Sequence of chain 2.A:
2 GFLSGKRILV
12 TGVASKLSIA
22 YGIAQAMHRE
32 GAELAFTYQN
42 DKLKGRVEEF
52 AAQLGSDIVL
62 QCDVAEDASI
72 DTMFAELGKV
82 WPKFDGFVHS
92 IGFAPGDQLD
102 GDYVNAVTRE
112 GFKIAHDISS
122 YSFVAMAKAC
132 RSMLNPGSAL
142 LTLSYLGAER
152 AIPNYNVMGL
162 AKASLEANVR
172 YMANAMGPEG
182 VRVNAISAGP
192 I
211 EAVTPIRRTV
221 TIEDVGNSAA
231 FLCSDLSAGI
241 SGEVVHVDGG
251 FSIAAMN

Binding-site contacts:
Ligand atom C4 contacts residue MET159 of chain 2.A at 4.4 Å (hydrophobic).
Ligand atom N1 contacts residue NAD1 of chain 2.C at 3.3 Å.
Ligand atom O2 contacts residue MET159 of chain 2.A at 4.4 Å.
Ligand atom O2 contacts residue TYR156 of chain 2.A at 2.6 Å (h-bond).
Ligand atom C5 contacts residue MET159 of chain 2.A at 4.1 Å (hydrophobic).
Ligand atom O2 contacts residue NAD1 of chain 2.C at 2.7 Å (h-bond).
Ligand atom C11 contacts residue TYR146 of chain 2.A at 3.9 Å (hydrophobic).
Ligand atom O2 contacts residue LYS163 of chain 2.A at 3.8 Å.
Ligand atom BR1 contacts residue PHE94 of chain 2.A at 4.2 Å.
Ligand atom BR1 contacts residue LEU100 of chain 2.A at 3.5 Å.
Ligand atom C8 contacts residue NAD1 of chain 2.C at 3.4 Å.
Ligand atom C1 contacts residue GLY93 of chain 2.A at 3.4 Å.
Ligand atom O2 contacts residue TYR146 of chain 2.A at 4.4 Å.
Ligand atom C2 contacts residue NAD1 of chain 2.C at 4.1 Å.
Ligand atom C1 contacts residue NAD1 of chain 2.C at 3.6 Å.
Ligand atom C2 contacts residue GLY93 of chain 2.A at 4.0 Å.
Ligand atom C5 contacts residue LEU100 of chain 2.A at 3.9 Å (hydrophobic).
Ligand atom N1 contacts residue ILE92 of chain 2.A at 4.5 Å.
Ligand atom C4 contacts residue ALA95 of chain 2.A at 4.4 Å (hydrophobic).
Ligand atom C4 contacts residue LEU100 of chain 2.A at 4.2 Å (hydrophobic).
Ligand atom O1 contacts residue NAD1 of chain 2.C at 3.3 Å.
Ligand atom C3 contacts residue MET159 of chain 2.A at 4.5 Å (hydrophobic).
Ligand atom C10 contacts residue NAD1 of chain 2.C at 3.4 Å.
Ligand atom CL1 contacts residue TYR146 of chain 2.A at 3.5 Å.
Ligand atom C12 contacts residue TYR156 of chain 2.A at 4.5 Å (hydrophobic).
Ligand atom BR1 contacts residue ALA95 of chain 2.A at 3.2 Å.
Ligand atom C10 contacts residue TYR156 of chain 2.A at 3.6 Å (hydrophobic).
Ligand atom C11 contacts residue NAD1 of chain 2.C at 3.5 Å.
Ligand atom C7 contacts residue NAD1 of chain 2.C at 3.8 Å.
Ligand atom C6 contacts residue TYR156 of chain 2.A at 4.2 Å (hydrophobic).
Ligand atom C3 contacts residue GLY93 of chain 2.A at 3.6 Å.
Ligand atom C3 contacts residue PHE94 of chain 2.A at 4.1 Å (hydrophobic).
Ligand atom CL1 contacts residue PRO191 of chain 2.A at 3.8 Å.
Ligand atom C11 contacts residue TYR156 of chain 2.A at 3.6 Å (hydrophobic).
Ligand atom C13 contacts residue NAD1 of chain 2.C at 3.2 Å.
Ligand atom C12 contacts residue NAD1 of chain 2.C at 3.4 Å.
Ligand atom N1 contacts residue GLY93 of chain 2.A at 3.3 Å (h-bond).
Ligand atom CL1 contacts residue NAD1 of chain 2.C at 3.6 Å.
Ligand atom C9 contacts residue NAD1 of chain 2.C at 3.6 Å.

This small molecule binds to this protein.
Small molecule (SMILES): N#Cc1cc(Br)ccc1Oc1ccc(Cl)cc1O